Sequence of chain 1.B:
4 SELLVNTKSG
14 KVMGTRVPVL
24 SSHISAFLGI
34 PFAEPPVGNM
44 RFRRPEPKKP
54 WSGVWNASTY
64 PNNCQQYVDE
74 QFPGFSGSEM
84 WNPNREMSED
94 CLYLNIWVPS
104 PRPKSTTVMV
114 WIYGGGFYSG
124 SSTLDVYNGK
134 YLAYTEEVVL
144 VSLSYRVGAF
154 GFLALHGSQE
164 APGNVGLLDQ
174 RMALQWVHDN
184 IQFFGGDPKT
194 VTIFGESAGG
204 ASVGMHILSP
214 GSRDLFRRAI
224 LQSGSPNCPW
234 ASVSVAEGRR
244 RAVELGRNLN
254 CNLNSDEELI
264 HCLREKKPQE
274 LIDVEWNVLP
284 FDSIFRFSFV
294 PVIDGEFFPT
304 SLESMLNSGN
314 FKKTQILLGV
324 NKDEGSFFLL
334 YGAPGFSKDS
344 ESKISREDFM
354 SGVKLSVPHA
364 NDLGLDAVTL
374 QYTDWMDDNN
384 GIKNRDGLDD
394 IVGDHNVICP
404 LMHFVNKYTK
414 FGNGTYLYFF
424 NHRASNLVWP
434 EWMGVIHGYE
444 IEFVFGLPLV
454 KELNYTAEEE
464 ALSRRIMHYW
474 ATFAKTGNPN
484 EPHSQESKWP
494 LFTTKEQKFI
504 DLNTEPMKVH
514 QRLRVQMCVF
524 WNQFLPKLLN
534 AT

This small molecule binds to this protein.
Small molecule (SMILES): C[C@@H](O)CCC[N+](C)(C)C

Binding-site contacts:
Ligand atom C5 contacts residue TYR121 of chain 1.B at 3.8 Å (hydrophobic).
Ligand atom O7 contacts residue TYR334 of chain 1.B at 3.3 Å.
Ligand atom C8 contacts residue TYR70 of chain 1.B at 3.8 Å (hydrophobic).
Ligand atom C5 contacts residue TRP279 of chain 1.B at 4.3 Å (hydrophobic).
Ligand atom C9 contacts residue TRP279 of chain 1.B at 3.4 Å (hydrophobic).
Ligand atom C6 contacts residue PHE331 of chain 1.B at 4.1 Å (hydrophobic).
Ligand atom C6 contacts residue TYR121 of chain 1.B at 3.5 Å (hydrophobic).
Ligand atom O7 contacts residue TYR121 of chain 1.B at 4.5 Å.
Ligand atom C2 contacts residue TYR70 of chain 1.B at 3.7 Å (hydrophobic).
Ligand atom C8 contacts residue TRP279 of chain 1.B at 3.4 Å (hydrophobic).
Ligand atom C6 contacts residue PHE290 of chain 1.B at 4.3 Å (hydrophobic).
Ligand atom N1 contacts residue TYR70 of chain 1.B at 4.3 Å.
Ligand atom C3 contacts residue TRP279 of chain 1.B at 3.5 Å (hydrophobic).
Ligand atom N1 contacts residue TRP279 of chain 1.B at 4.1 Å.
Ligand atom C4 contacts residue TRP279 of chain 1.B at 3.4 Å (hydrophobic).
Ligand atom C3 contacts residue TYR70 of chain 1.B at 3.9 Å (hydrophobic).